A small-molecule ligand and the protein it binds are described below.
Small molecule (SMILES): O=C(O)[C@@H](O)C[C@H](O)[C@H](O)CO

Sequence of chain 1.B:
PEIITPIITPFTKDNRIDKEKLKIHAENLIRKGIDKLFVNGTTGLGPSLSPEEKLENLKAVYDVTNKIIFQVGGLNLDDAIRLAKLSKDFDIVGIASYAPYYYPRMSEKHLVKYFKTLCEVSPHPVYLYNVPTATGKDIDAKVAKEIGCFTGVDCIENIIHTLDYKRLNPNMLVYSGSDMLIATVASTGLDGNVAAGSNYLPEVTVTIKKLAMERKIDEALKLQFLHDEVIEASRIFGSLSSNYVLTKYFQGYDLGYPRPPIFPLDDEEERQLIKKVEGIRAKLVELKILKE

Binding-site contacts:
Ligand atom C1 contacts residue KPI154 of chain 1.B at 0.2 Å.
Ligand atom C2 contacts residue CYS156 of chain 1.B at 4.0 Å (hydrophobic).
Ligand atom C3 contacts residue VAL195 of chain 1.B at 3.8 Å (hydrophobic).
Ligand atom C2 contacts residue KPI154 of chain 1.B at 0.3 Å.
Ligand atom O2 contacts residue GLY41 of chain 1.B at 3.5 Å.
Ligand atom C4 contacts residue CYS156 of chain 1.B at 3.6 Å (hydrophobic).
Ligand atom O1 contacts residue THR43 of chain 1.B at 2.4 Å (h-bond).
Ligand atom C5 contacts residue KPI154 of chain 1.B at 3.0 Å.
Ligand atom O5 contacts residue THR43 of chain 1.B at 3.1 Å (h-bond).
Ligand atom C3 contacts residue CYS156 of chain 1.B at 4.3 Å (hydrophobic).
Ligand atom O4 contacts residue TYR129 of chain 1.B at 4.1 Å.
Ligand atom O1 contacts residue TYR129 of chain 1.B at 3.7 Å.
Ligand atom C3 contacts residue PRO6 of chain 1.B at 4.3 Å (hydrophobic).
Ligand atom O2 contacts residue THR43 of chain 1.B at 4.0 Å.
Ligand atom C3 contacts residue GLY178 of chain 1.B at 3.8 Å.
Ligand atom C3 contacts residue KPI154 of chain 1.B at 0.5 Å.
Ligand atom C2 contacts residue TYR129 of chain 1.B at 3.3 Å (hydrophobic).
Ligand atom C1 contacts residue THR43 of chain 1.B at 3.6 Å.
Ligand atom O5 contacts residue KPI154 of chain 1.B at 2.8 Å (h-bond).
Ligand atom C5 contacts residue THR43 of chain 1.B at 4.2 Å.
Ligand atom O5 contacts residue ALA197 of chain 1.B at 3.9 Å.
Ligand atom C1 contacts residue TYR129 of chain 1.B at 2.9 Å (hydrophobic).
Ligand atom O4 contacts residue GLY178 of chain 1.B at 4.4 Å.
Ligand atom C4 contacts residue GLY178 of chain 1.B at 3.8 Å.
Ligand atom C4 contacts residue KPI154 of chain 1.B at 1.8 Å.
Ligand atom O1 contacts residue PRO6 of chain 1.B at 3.7 Å.
Ligand atom C1 contacts residue PRO6 of chain 1.B at 3.6 Å (hydrophobic).
Ligand atom O1 contacts residue THR42 of chain 1.B at 3.5 Å.
Ligand atom O4 contacts residue CYS156 of chain 1.B at 2.4 Å (h-bond).
Ligand atom C2 contacts residue PRO6 of chain 1.B at 4.3 Å (hydrophobic).
Ligand atom O2 contacts residue PRO6 of chain 1.B at 3.7 Å.
Ligand atom O2 contacts residue PHE38 of chain 1.B at 4.1 Å.
Ligand atom O4 contacts residue KPI154 of chain 1.B at 2.4 Å.
Ligand atom C6 contacts residue KPI154 of chain 1.B at 4.2 Å.
Ligand atom C3 contacts residue THR43 of chain 1.B at 4.2 Å.
Ligand atom O2 contacts residue THR42 of chain 1.B at 3.2 Å (h-bond).
Ligand atom O1 contacts residue KPI154 of chain 1.B at 0.2 Å (h-bond).
Ligand atom C1 contacts residue THR42 of chain 1.B at 3.9 Å.
Ligand atom O2 contacts residue KPI154 of chain 1.B at 0.1 Å (h-bond).
Ligand atom O2 contacts residue TYR129 of chain 1.B at 2.4 Å (h-bond).